Sequence of chain 1.A:
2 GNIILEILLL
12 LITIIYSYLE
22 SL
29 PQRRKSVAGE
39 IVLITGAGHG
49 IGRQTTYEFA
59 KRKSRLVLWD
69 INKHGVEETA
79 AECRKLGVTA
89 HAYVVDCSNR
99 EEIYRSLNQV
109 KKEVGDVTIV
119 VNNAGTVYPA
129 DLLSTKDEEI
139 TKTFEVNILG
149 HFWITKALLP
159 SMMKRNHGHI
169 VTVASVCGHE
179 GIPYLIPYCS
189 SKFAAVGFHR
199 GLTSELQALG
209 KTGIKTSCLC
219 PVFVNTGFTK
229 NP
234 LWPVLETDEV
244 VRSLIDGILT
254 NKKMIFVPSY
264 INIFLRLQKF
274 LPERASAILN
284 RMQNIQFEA

Binding-site contacts:
Ligand atom O9 contacts residue LEU268 of chain 1.B at 3.6 Å.
Ligand atom C4 contacts residue ASN283 of chain 1.B at 3.4 Å.
Ligand atom C25 contacts residue CYS175 of chain 1.B at 3.9 Å (hydrophobic).
Ligand atom N21 contacts residue SER231 of chain 1.B at 3.4 Å (h-bond).
Ligand atom C28 contacts residue TYR186 of chain 1.B at 3.3 Å (hydrophobic).
Ligand atom C3 contacts residue THR232 of chain 1.B at 3.4 Å.
Ligand atom O10 contacts residue VAL220 of chain 1.B at 3.6 Å.
Ligand atom C26 contacts residue CYS175 of chain 1.B at 3.6 Å (hydrophobic).
Ligand atom C27 contacts residue VAL174 of chain 1.B at 3.5 Å (hydrophobic).
Ligand atom C4 contacts residue THR232 of chain 1.B at 3.4 Å.
Ligand atom C16 contacts residue THR232 of chain 1.B at 3.6 Å.
Ligand atom O30 contacts residue NAD1 of chain 1.N at 3.1 Å.
Ligand atom C31 contacts residue GLU178 of chain 1.B at 3.5 Å.
Ligand atom C17 contacts residue VAL220 of chain 1.B at 3.6 Å (hydrophobic).
Ligand atom O20 contacts residue PRO230 of chain 1.B at 3.9 Å.
Ligand atom C14 contacts residue VAL174 of chain 1.B at 3.7 Å (hydrophobic).
Ligand atom O19 contacts residue PHE221 of chain 1.B at 2.9 Å (h-bond).
Ligand atom O30 contacts residue TYR186 of chain 1.B at 2.6 Å (h-bond).
Ligand atom C15 contacts residue VAL174 of chain 1.B at 3.8 Å (hydrophobic).
Ligand atom O30 contacts residue SER173 of chain 1.B at 2.6 Å (h-bond).
Ligand atom O29 contacts residue NAD1 of chain 1.N at 3.8 Å.
Ligand atom C31 contacts residue CYS175 of chain 1.B at 3.9 Å (hydrophobic).
Ligand atom C17 contacts residue THR232 of chain 1.B at 3.5 Å.
Ligand atom O29 contacts residue TYR186 of chain 1.B at 3.3 Å (h-bond).
Ligand atom O29 contacts residue THR227 of chain 1.B at 3.7 Å.
Ligand atom C31 contacts residue ILE180 of chain 1.B at 3.7 Å (hydrophobic).
Ligand atom C28 contacts residue NAD1 of chain 1.N at 3.5 Å.
Ligand atom O19 contacts residue VAL220 of chain 1.B at 3.5 Å.
Ligand atom O20 contacts residue SER231 of chain 1.B at 3.6 Å (h-bond).
Ligand atom O10 contacts residue ILE264 of chain 1.B at 3.9 Å.
Ligand atom C26 contacts residue VAL174 of chain 1.B at 3.9 Å (hydrophobic).
Ligand atom C26 contacts residue SER173 of chain 1.B at 3.5 Å.
Ligand atom C27 contacts residue PHE221 of chain 1.B at 3.7 Å (hydrophobic).
Ligand atom C28 contacts residue SER173 of chain 1.B at 3.7 Å.
Ligand atom C3 contacts residue ASN283 of chain 1.B at 3.4 Å.
Ligand atom O20 contacts residue THR232 of chain 1.B at 2.9 Å (h-bond).
Ligand atom C13 contacts residue VAL174 of chain 1.B at 3.7 Å (hydrophobic).
Ligand atom O29 contacts residue PHE226 of chain 1.B at 3.6 Å.
Ligand atom C1 contacts residue ILE5 of chain 1.A at 3.5 Å (hydrophobic).
Ligand atom C12 contacts residue VAL174 of chain 1.B at 3.9 Å (hydrophobic).

Sequence of chain 1.B:
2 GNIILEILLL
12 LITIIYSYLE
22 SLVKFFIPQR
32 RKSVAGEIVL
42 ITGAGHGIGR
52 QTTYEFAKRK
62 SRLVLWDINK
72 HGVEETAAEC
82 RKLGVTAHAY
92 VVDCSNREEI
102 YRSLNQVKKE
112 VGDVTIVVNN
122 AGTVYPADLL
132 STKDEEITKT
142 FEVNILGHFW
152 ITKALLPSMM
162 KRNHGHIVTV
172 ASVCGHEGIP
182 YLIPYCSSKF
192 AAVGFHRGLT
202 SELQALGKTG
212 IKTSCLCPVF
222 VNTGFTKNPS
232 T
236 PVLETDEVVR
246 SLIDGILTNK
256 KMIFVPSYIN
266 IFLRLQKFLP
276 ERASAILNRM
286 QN

The protein below binds the small molecule below.
Small molecule (SMILES): Cc1ccc(S(=O)(=O)c2cc(C)cc(S(=O)(=O)Nc3ccc(C(=O)O)cc3)c2C)cc1